Sequence of chain 4.A:
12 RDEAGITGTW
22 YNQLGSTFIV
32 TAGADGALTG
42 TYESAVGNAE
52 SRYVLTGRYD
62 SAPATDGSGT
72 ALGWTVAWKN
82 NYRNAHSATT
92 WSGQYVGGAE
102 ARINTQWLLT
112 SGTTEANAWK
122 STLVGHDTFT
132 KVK

This protein binds this small molecule.
Small molecule (SMILES): N=[N+]=N[Cu]12<-n3ccccc3CCN->1(CCNC(=O)CCCC[C@@H]1SC[C@@H]3NC(=O)N[C@@H]31)CCc1ccccn->21

Sequence of chain 2.A:
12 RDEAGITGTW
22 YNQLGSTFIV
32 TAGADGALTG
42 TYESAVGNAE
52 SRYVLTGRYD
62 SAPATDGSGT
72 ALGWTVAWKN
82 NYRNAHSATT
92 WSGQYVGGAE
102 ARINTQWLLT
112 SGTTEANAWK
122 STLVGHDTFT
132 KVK

Binding-site contacts:
Ligand atom N8 contacts residue ASN49 of chain 2.A at 3.4 Å (h-bond).
Ligand atom C9 contacts residue TRP79 of chain 2.A at 3.6 Å (hydrophobic).
Ligand atom C6 contacts residue VAL47 of chain 2.A at 3.7 Å (hydrophobic).
Ligand atom C25 contacts residue GOL1 of chain 2.D at 3.8 Å.
Ligand atom C3 contacts residue TRP108 of chain 2.A at 3.4 Å (hydrophobic).
Ligand atom S1 contacts residue TRP79 of chain 2.A at 3.6 Å.
Ligand atom C1 contacts residue TYR43 of chain 2.A at 3.6 Å (hydrophobic).
Ligand atom N1 contacts residue LEU25 of chain 2.A at 3.7 Å.
Ligand atom C13 contacts residue SER112 of chain 2.A at 3.5 Å.
Ligand atom C9 contacts residue ASN49 of chain 2.A at 3.6 Å.
Ligand atom C5 contacts residue TRP120 of chain 4.A at 3.7 Å (hydrophobic).
Ligand atom N1 contacts residue ASP128 of chain 2.A at 2.8 Å (salt-bridge).
Ligand atom C1 contacts residue SER27 of chain 2.A at 3.8 Å.
Ligand atom S1 contacts residue TRP92 of chain 2.A at 3.7 Å.
Ligand atom C7 contacts residue TRP79 of chain 2.A at 3.8 Å (hydrophobic).
Ligand atom O2 contacts residue ASN49 of chain 2.A at 2.9 Å (h-bond).
Ligand atom N3 contacts residue SER88 of chain 2.A at 3.0 Å (h-bond).
Ligand atom O1 contacts residue TYR43 of chain 2.A at 2.7 Å (h-bond).
Ligand atom C19 contacts residue SER112 of chain 2.A at 3.5 Å.
Ligand atom C4 contacts residue TRP120 of chain 4.A at 3.7 Å (hydrophobic).
Ligand atom O1 contacts residue ASN23 of chain 2.A at 3.0 Å (h-bond).
Ligand atom N2 contacts residue VAL47 of chain 2.A at 3.6 Å.
Ligand atom S1 contacts residue THR90 of chain 2.A at 3.4 Å (h-bond).
Ligand atom N2 contacts residue SER45 of chain 2.A at 3.0 Å (h-bond).
Ligand atom C2 contacts residue ASP128 of chain 2.A at 3.8 Å.
Ligand atom C10 contacts residue ASN49 of chain 2.A at 3.7 Å.
Ligand atom C1 contacts residue LEU25 of chain 2.A at 3.7 Å (hydrophobic).
Ligand atom N9 contacts residue ALA86 of chain 2.A at 3.3 Å.
Ligand atom C15 contacts residue SER112 of chain 2.A at 3.6 Å.
Ligand atom C4 contacts residue VAL47 of chain 2.A at 3.8 Å (hydrophobic).
Ligand atom C6 contacts residue SER45 of chain 2.A at 3.4 Å.
Ligand atom C1 contacts residue ASP128 of chain 2.A at 3.8 Å.
Ligand atom C26 contacts residue GOL1 of chain 2.D at 3.6 Å.
Ligand atom C8 contacts residue TRP79 of chain 2.A at 3.7 Å (hydrophobic).
Ligand atom O2 contacts residue GLY48 of chain 2.A at 3.6 Å.
Ligand atom N9 contacts residue ASN49 of chain 2.A at 2.5 Å (h-bond).
Ligand atom C11 contacts residue LEU110 of chain 2.A at 3.8 Å (hydrophobic).
Ligand atom C11 contacts residue SER88 of chain 2.A at 3.8 Å.
Ligand atom O1 contacts residue SER27 of chain 2.A at 2.7 Å (h-bond).
Ligand atom C2 contacts residue TRP108 of chain 2.A at 3.8 Å (hydrophobic).